Sequence of chain 1.B:
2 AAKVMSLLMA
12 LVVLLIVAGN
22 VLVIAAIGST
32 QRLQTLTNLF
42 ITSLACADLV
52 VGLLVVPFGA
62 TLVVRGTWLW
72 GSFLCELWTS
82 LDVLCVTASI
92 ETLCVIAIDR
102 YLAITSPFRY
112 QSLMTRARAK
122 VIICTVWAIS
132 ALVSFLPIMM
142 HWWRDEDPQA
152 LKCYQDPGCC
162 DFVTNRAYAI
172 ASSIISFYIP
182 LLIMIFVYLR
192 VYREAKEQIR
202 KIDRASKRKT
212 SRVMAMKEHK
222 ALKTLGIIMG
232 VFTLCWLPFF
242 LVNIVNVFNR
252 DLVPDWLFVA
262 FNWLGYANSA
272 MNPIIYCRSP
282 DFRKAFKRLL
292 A

Binding-site contacts:
Ligand atom O2 contacts residue SER177 of chain 1.B at 2.9 Å (h-bond).
Ligand atom C5 contacts residue SER173 of chain 1.B at 3.9 Å.
Ligand atom C6 contacts residue ASN244 of chain 1.B at 3.9 Å.
Ligand atom O1 contacts residue ASN244 of chain 1.B at 2.9 Å (h-bond).
Ligand atom C16 contacts residue GLY60 of chain 1.B at 3.8 Å.
Ligand atom C1 contacts residue PHE240 of chain 1.B at 3.7 Å (hydrophobic).
Ligand atom C18 contacts residue TYR267 of chain 1.B at 3.6 Å (hydrophobic).
Ligand atom C16 contacts residue TRP264 of chain 1.B at 3.7 Å (hydrophobic).
Ligand atom C11 contacts residue TRP79 of chain 1.B at 3.5 Å (hydrophobic).
Ligand atom O1 contacts residue SER173 of chain 1.B at 2.8 Å (h-bond).
Ligand atom O3 contacts residue GLY60 of chain 1.B at 2.9 Å (h-bond).
Ligand atom C13 contacts residue TRP79 of chain 1.B at 3.9 Å (hydrophobic).
Ligand atom C5 contacts residue SER177 of chain 1.B at 3.9 Å.
Ligand atom C9 contacts residue ASP83 of chain 1.B at 3.2 Å.
Ligand atom O3 contacts residue TRP264 of chain 1.B at 3.4 Å (h-bond).
Ligand atom N1 contacts residue ASN263 of chain 1.B at 3.1 Å (h-bond).
Ligand atom C3 contacts residue VAL84 of chain 1.B at 3.8 Å (hydrophobic).
Ligand atom C1 contacts residue ASP83 of chain 1.B at 3.7 Å.
Ligand atom O3 contacts residue VAL64 of chain 1.B at 3.1 Å.
Ligand atom C12 contacts residue ASN263 of chain 1.B at 3.5 Å.
Ligand atom N1 contacts residue TYR267 of chain 1.B at 3.8 Å.
Ligand atom C15 contacts residue LEU63 of chain 1.B at 3.8 Å (hydrophobic).
Ligand atom C15 contacts residue VAL260 of chain 1.B at 3.7 Å (hydrophobic).
Ligand atom C16 contacts residue VAL260 of chain 1.B at 3.7 Å (hydrophobic).
Ligand atom C7 contacts residue PHE240 of chain 1.B at 3.7 Å (hydrophobic).
Ligand atom C7 contacts residue PHE163 of chain 1.B at 3.8 Å (hydrophobic).
Ligand atom C10 contacts residue THR80 of chain 1.B at 3.7 Å.
Ligand atom N1 contacts residue ASP83 of chain 1.B at 2.6 Å (salt-bridge).
Ligand atom C10 contacts residue ASP83 of chain 1.B at 3.3 Å.
Ligand atom C6 contacts residue SER173 of chain 1.B at 3.8 Å.
Ligand atom C11 contacts residue ASP83 of chain 1.B at 3.5 Å.
Ligand atom C1 contacts residue ASN263 of chain 1.B at 3.4 Å.
Ligand atom C8 contacts residue ASP83 of chain 1.B at 3.5 Å.
Ligand atom C5 contacts residue PHE241 of chain 1.B at 3.8 Å (hydrophobic).
Ligand atom O2 contacts residue SER173 of chain 1.B at 3.1 Å (h-bond).
Ligand atom O1 contacts residue PHE163 of chain 1.B at 3.8 Å.
Ligand atom C17 contacts residue TRP264 of chain 1.B at 3.4 Å (hydrophobic).
Ligand atom C8 contacts residue ASN263 of chain 1.B at 3.5 Å.
Ligand atom C4 contacts residue VAL84 of chain 1.B at 3.7 Å (hydrophobic).
Ligand atom O2 contacts residue PHE241 of chain 1.B at 3.9 Å.

The small molecule below binds the protein below.
Small molecule (SMILES): C[C@H](CCc1ccc(O)cc1)NCCc1ccc(O)c(O)c1